Sequence of chain 1.C:
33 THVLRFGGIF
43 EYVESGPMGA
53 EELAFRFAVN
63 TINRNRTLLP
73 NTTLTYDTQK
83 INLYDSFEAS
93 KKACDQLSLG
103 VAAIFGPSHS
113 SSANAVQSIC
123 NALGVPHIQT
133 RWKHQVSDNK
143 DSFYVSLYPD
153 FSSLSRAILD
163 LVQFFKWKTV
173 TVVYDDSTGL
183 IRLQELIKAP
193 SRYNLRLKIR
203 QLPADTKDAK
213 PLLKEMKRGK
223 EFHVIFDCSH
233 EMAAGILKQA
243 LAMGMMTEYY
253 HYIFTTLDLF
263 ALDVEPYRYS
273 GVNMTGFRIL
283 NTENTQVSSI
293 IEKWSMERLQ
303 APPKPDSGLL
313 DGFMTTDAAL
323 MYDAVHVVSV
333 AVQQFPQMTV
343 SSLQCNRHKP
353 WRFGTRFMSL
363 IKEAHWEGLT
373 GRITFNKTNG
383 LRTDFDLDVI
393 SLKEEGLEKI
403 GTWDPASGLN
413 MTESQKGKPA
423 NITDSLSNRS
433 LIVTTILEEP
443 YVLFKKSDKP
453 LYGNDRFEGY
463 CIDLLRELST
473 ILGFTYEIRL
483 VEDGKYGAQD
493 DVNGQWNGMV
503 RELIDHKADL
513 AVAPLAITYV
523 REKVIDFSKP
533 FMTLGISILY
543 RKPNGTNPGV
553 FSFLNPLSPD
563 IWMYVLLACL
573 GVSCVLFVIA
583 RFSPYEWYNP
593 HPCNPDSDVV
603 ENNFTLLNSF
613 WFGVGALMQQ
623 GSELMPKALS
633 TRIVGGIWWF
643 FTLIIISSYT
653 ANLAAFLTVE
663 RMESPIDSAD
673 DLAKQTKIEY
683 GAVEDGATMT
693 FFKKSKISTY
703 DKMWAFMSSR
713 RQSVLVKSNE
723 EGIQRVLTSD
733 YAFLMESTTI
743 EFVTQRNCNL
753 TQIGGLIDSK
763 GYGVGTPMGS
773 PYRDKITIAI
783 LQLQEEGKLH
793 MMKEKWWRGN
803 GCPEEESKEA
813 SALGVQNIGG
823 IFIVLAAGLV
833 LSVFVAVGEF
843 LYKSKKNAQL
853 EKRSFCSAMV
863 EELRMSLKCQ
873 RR

Binding-site contacts:
Ligand atom C7 contacts residue ASN749 of chain 1.C at 4.0 Å.
Ligand atom C6 contacts residue ASN751 of chain 1.C at 3.8 Å.
Ligand atom O6 contacts residue ARG543 of chain 1.C at 3.8 Å.
Ligand atom O5 contacts residue ASN751 of chain 1.C at 2.7 Å (h-bond).
Ligand atom C8 contacts residue ARG748 of chain 1.C at 3.7 Å.
Ligand atom C1 contacts residue ASN751 of chain 1.C at 3.3 Å.
Ligand atom O7 contacts residue ASN749 of chain 1.C at 3.1 Å (h-bond).
Ligand atom C5 contacts residue ASN751 of chain 1.C at 3.8 Å.
Ligand atom O6 contacts residue ASN751 of chain 1.C at 2.8 Å (h-bond).
Ligand atom C7 contacts residue ARG748 of chain 1.C at 4.4 Å.
Ligand atom C2 contacts residue ASN751 of chain 1.C at 3.9 Å.
Ligand atom O7 contacts residue ARG748 of chain 1.C at 4.4 Å.

A protein and the small-molecule ligand that binds it are described below.
Small molecule (SMILES): CC(=O)N[C@H]1[C@H](O[C@H]2[C@H](O)[C@@H](NC(C)=O)CO[C@@H]2CO)O[C@H](CO)[C@@H](O)[C@@H]1O